Binding-site contacts:
Ligand atom O5 contacts residue HIS72 of chain 1.A at 3.9 Å.
Ligand atom C8 contacts residue ASN88 of chain 1.A at 4.5 Å.
Ligand atom O5 contacts residue ASN88 of chain 1.A at 2.3 Å (h-bond).
Ligand atom C5 contacts residue HIS72 of chain 1.A at 4.2 Å.
Ligand atom N2 contacts residue ASP89 of chain 1.A at 3.9 Å.
Ligand atom C1 contacts residue ASP89 of chain 1.A at 4.1 Å.
Ligand atom C5 contacts residue ALA71 of chain 1.A at 3.6 Å (hydrophobic).
Ligand atom N2 contacts residue ASN88 of chain 1.A at 2.9 Å (h-bond).
Ligand atom C7 contacts residue ALA71 of chain 1.A at 4.1 Å (hydrophobic).
Ligand atom C8 contacts residue ALA71 of chain 1.A at 3.7 Å (hydrophobic).
Ligand atom C7 contacts residue ASN88 of chain 1.A at 3.2 Å.
Ligand atom C7 contacts residue ASP89 of chain 1.A at 4.1 Å.
Ligand atom C6 contacts residue ARG73 of chain 1.A at 4.0 Å.
Ligand atom C3 contacts residue ASN88 of chain 1.A at 3.8 Å.
Ligand atom C1 contacts residue HIS72 of chain 1.A at 4.4 Å.
Ligand atom C5 contacts residue ARG73 of chain 1.A at 4.2 Å.
Ligand atom O6 contacts residue ARG73 of chain 1.A at 3.2 Å (salt-bridge).
Ligand atom C6 contacts residue ALA71 of chain 1.A at 3.8 Å (hydrophobic).
Ligand atom C1 contacts residue ASN88 of chain 1.A at 1.5 Å.
Ligand atom C1 contacts residue ARG73 of chain 1.A at 4.1 Å.
Ligand atom O7 contacts residue ASN88 of chain 1.A at 3.1 Å (h-bond).
Ligand atom O7 contacts residue ALA71 of chain 1.A at 3.8 Å.
Ligand atom C2 contacts residue ASN88 of chain 1.A at 2.4 Å.
Ligand atom C5 contacts residue ASN88 of chain 1.A at 3.6 Å.
Ligand atom O5 contacts residue ALA71 of chain 1.A at 4.2 Å.
Ligand atom C8 contacts residue ASP89 of chain 1.A at 3.9 Å.
Ligand atom C6 contacts residue HIS72 of chain 1.A at 4.2 Å.
Ligand atom C4 contacts residue ASN88 of chain 1.A at 4.2 Å.
Ligand atom O5 contacts residue ARG73 of chain 1.A at 3.3 Å (salt-bridge).

A small-molecule ligand and the protein it binds are described below.
Small molecule (SMILES): CC(=O)N[C@H]1[C@H](O[C@H]2[C@H](O)[C@@H](NC(C)=O)CO[C@@H]2CO)O[C@H](CO)[C@@H](O)[C@@H]1O

Sequence of chain 1.A:
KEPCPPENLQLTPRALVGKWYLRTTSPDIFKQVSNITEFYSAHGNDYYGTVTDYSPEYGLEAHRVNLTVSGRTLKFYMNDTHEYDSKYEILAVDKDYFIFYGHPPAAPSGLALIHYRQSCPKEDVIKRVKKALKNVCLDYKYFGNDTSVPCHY